A protein and the small-molecule ligand that binds it are described below.
Small molecule (SMILES): Nc1ccn([C@H]2C[C@H](O)[C@@H](COP(=O)(O)O)O2)c(=O)n1

Sequence of chain 1.TA:
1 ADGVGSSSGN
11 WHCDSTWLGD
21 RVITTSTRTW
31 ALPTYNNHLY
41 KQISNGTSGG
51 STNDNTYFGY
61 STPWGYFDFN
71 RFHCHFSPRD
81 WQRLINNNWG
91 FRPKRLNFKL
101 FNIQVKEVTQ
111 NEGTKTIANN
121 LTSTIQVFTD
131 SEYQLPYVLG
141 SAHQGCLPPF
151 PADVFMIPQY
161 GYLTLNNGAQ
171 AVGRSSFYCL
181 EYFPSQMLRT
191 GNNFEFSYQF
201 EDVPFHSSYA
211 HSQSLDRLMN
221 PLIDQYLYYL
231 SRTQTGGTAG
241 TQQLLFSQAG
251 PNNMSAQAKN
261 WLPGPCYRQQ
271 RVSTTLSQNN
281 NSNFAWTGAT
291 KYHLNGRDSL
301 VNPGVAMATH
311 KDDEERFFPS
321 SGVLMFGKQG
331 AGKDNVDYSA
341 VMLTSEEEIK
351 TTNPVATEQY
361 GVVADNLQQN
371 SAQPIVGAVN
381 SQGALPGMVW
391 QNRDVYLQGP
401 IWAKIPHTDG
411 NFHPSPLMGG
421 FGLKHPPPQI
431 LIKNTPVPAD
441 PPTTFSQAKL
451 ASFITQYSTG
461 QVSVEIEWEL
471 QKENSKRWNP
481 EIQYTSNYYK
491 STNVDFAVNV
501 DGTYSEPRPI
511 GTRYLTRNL

Binding-site contacts:
Ligand atom C5 contacts residue VAL203 of chain 1.TA at 3.8 Å (hydrophobic).
Ligand atom C4 contacts residue PRO204 of chain 1.TA at 3.8 Å (hydrophobic).
Ligand atom O2 contacts residue DA1 of chain 1.VE at 3.4 Å (h-bond).
Ligand atom N3 contacts residue PRO204 of chain 1.TA at 4.0 Å.
Ligand atom C1' contacts residue DA1 of chain 1.VE at 3.9 Å.
Ligand atom N3 contacts residue ASP202 of chain 1.TA at 4.2 Å.
Ligand atom C2' contacts residue PRO204 of chain 1.TA at 4.0 Å (hydrophobic).
Ligand atom N4 contacts residue VAL203 of chain 1.TA at 3.4 Å (h-bond).
Ligand atom C6 contacts residue PRO204 of chain 1.TA at 3.9 Å (hydrophobic).
Ligand atom C2 contacts residue PRO204 of chain 1.TA at 4.3 Å (hydrophobic).
Ligand atom N4 contacts residue ASP202 of chain 1.TA at 2.4 Å (salt-bridge).
Ligand atom C3' contacts residue DA1 of chain 1.VE at 2.6 Å.
Ligand atom C4 contacts residue VAL203 of chain 1.TA at 4.1 Å (hydrophobic).
Ligand atom C4' contacts residue DA1 of chain 1.VE at 4.0 Å.
Ligand atom C5 contacts residue PRO204 of chain 1.TA at 3.6 Å (hydrophobic).
Ligand atom C4 contacts residue ASP202 of chain 1.TA at 3.0 Å.
Ligand atom O3' contacts residue DA1 of chain 1.VE at 1.6 Å.
Ligand atom C6 contacts residue ASP202 of chain 1.TA at 4.3 Å.
Ligand atom C2' contacts residue DA1 of chain 1.VE at 2.9 Å.
Ligand atom C5' contacts residue PRO204 of chain 1.TA at 4.5 Å (hydrophobic).
Ligand atom N4 contacts residue PRO204 of chain 1.TA at 4.2 Å.
Ligand atom N1 contacts residue PRO204 of chain 1.TA at 4.2 Å.
Ligand atom C5 contacts residue ASP202 of chain 1.TA at 3.1 Å.
Ligand atom C2 contacts residue DA1 of chain 1.VE at 4.2 Å.